A protein and the small-molecule ligand that binds it are described below.
Small molecule (SMILES): Cc1ccc(-n2nc(C(C)(C)C)cc2NC(=O)Nc2ccc(OCCN3CCOCC3)cc2)cc1

Sequence of chain 1.A:
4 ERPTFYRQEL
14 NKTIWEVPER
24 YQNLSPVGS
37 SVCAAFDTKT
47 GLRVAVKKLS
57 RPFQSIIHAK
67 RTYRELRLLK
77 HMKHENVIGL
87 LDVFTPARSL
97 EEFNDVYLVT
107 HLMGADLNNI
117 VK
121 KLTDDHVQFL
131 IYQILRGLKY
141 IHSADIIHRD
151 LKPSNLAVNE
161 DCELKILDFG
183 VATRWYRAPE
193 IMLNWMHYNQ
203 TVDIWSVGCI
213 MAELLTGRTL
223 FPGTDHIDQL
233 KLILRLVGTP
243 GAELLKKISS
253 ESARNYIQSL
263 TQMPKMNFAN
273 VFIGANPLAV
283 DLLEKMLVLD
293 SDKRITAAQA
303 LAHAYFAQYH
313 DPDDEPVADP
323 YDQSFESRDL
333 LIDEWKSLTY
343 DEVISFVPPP

Binding-site contacts:
Ligand atom CAM contacts residue LEU74 of chain 1.A at 3.6 Å (hydrophobic).
Ligand atom CAK contacts residue THR106 of chain 1.A at 3.8 Å.
Ligand atom NAW contacts residue ASP168 of chain 1.A at 3.4 Å (salt-bridge).
Ligand atom NAW contacts residue LEU75 of chain 1.A at 3.8 Å.
Ligand atom CAD contacts residue ILE166 of chain 1.A at 3.9 Å (hydrophobic).
Ligand atom CBA contacts residue GLU71 of chain 1.A at 3.7 Å.
Ligand atom OAE contacts residue ILE84 of chain 1.A at 3.7 Å.
Ligand atom CAL contacts residue GLU71 of chain 1.A at 3.3 Å.
Ligand atom OAE contacts residue ASP168 of chain 1.A at 2.9 Å (salt-bridge).
Ligand atom CAZ contacts residue ASP168 of chain 1.A at 3.0 Å.
Ligand atom CAQ contacts residue PHE169 of chain 1.A at 3.1 Å (hydrophobic).
Ligand atom CAH contacts residue ASP168 of chain 1.A at 3.4 Å.
Ligand atom CAO contacts residue MET109 of chain 1.A at 3.4 Å (hydrophobic).
Ligand atom CAN contacts residue ASP168 of chain 1.A at 3.7 Å.
Ligand atom CAT contacts residue PHE169 of chain 1.A at 3.7 Å (hydrophobic).
Ligand atom CAN contacts residue LEU75 of chain 1.A at 3.9 Å (hydrophobic).
Ligand atom NAU contacts residue ASP168 of chain 1.A at 3.7 Å.
Ligand atom CAP contacts residue MET109 of chain 1.A at 3.6 Å (hydrophobic).
Ligand atom CBF contacts residue ASP168 of chain 1.A at 3.9 Å.
Ligand atom CAD contacts residue HIS148 of chain 1.A at 3.7 Å.
Ligand atom NAV contacts residue ASP168 of chain 1.A at 3.5 Å (salt-bridge).
Ligand atom OAE contacts residue LEU167 of chain 1.A at 3.4 Å.
Ligand atom NAV contacts residue GLU71 of chain 1.A at 2.9 Å (salt-bridge).
Ligand atom CBE contacts residue ASP168 of chain 1.A at 3.7 Å.
Ligand atom CAA contacts residue ARG67 of chain 1.A at 3.4 Å.
Ligand atom CAS contacts residue ALA51 of chain 1.A at 3.8 Å (hydrophobic).
Ligand atom NAW contacts residue GLU71 of chain 1.A at 3.0 Å (salt-bridge).
Ligand atom NBH contacts residue ASP168 of chain 1.A at 3.6 Å.
Ligand atom CAD contacts residue LEU167 of chain 1.A at 3.9 Å (hydrophobic).
Ligand atom CAP contacts residue HIS107 of chain 1.A at 3.3 Å.
Ligand atom CAZ contacts residue GLU71 of chain 1.A at 3.4 Å.
Ligand atom CAL contacts residue ASP168 of chain 1.A at 3.6 Å.
Ligand atom CAO contacts residue LEU108 of chain 1.A at 3.9 Å (hydrophobic).
Ligand atom OAX contacts residue LEU108 of chain 1.A at 3.7 Å.
Ligand atom CAF contacts residue GLU71 of chain 1.A at 3.5 Å.
Ligand atom OAX contacts residue MET109 of chain 1.A at 2.7 Å (h-bond).
Ligand atom CAN contacts residue ILE84 of chain 1.A at 3.8 Å (hydrophobic).
Ligand atom CAG contacts residue GLU71 of chain 1.A at 3.6 Å.
Ligand atom CAB contacts residue MET78 of chain 1.A at 3.7 Å (hydrophobic).
Ligand atom OAX contacts residue HIS107 of chain 1.A at 3.8 Å.